Binding-site contacts:
Ligand atom N2 contacts residue ASN218 of chain 2.E at 2.9 Å (h-bond).
Ligand atom C1 contacts residue ASN218 of chain 2.E at 1.4 Å.
Ligand atom C3 contacts residue ASN218 of chain 2.E at 3.7 Å.
Ligand atom C5 contacts residue ASN218 of chain 2.E at 3.6 Å.
Ligand atom C1 contacts residue NAG1 of chain 2.J at 3.7 Å.
Ligand atom C4 contacts residue ASN218 of chain 2.E at 4.1 Å.
Ligand atom O5 contacts residue ASN218 of chain 2.E at 2.3 Å (h-bond).
Ligand atom C2 contacts residue ASN218 of chain 2.E at 2.3 Å.
Ligand atom C8 contacts residue ASN218 of chain 2.E at 4.3 Å.
Ligand atom C7 contacts residue ASN218 of chain 2.E at 2.9 Å.
Ligand atom O5 contacts residue THR235 of chain 2.E at 4.4 Å.
Ligand atom C5 contacts residue NAG1 of chain 2.J at 4.3 Å.
Ligand atom O7 contacts residue ASN218 of chain 2.E at 2.3 Å (h-bond).
Ligand atom O5 contacts residue NAG1 of chain 2.J at 4.1 Å.

Sequence of chain 2.E:
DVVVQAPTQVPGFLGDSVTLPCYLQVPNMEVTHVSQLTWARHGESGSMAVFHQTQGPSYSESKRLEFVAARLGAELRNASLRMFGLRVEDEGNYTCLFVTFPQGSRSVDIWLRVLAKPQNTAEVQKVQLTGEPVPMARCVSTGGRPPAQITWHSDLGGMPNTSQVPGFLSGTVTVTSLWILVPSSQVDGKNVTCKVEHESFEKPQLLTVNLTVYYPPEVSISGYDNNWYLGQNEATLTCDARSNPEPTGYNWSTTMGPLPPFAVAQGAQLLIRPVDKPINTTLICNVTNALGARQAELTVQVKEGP

A small-molecule ligand and the protein it binds are described below.
Small molecule (SMILES): CC(=O)N[C@H]1[C@H](O[C@H]2[C@H](O)[C@@H](NC(C)=O)CO[C@@H]2CO)O[C@H](CO)[C@@H](O)[C@@H]1O